This protein binds this small molecule.
Small molecule (SMILES): N[C@@H](Cc1c[nH]c2ccccc12)C(=O)O

Binding-site contacts:
Ligand atom CZ2 contacts residue PHE5 of chain 1.E at 3.7 Å (hydrophobic).
Ligand atom OXT contacts residue GLN9 of chain 1.E at 3.5 Å (h-bond).
Ligand atom CH2 contacts residue VAL141 of chain 1.E at 3.8 Å (hydrophobic).
Ligand atom CH2 contacts residue MET129 of chain 1.E at 3.8 Å (hydrophobic).
Ligand atom CZ3 contacts residue MET129 of chain 1.E at 3.5 Å (hydrophobic).
Ligand atom NE1 contacts residue HIS43 of chain 1.E at 3.6 Å.
Ligand atom O contacts residue AMP1 of chain 1.U at 3.1 Å (h-bond).
Ligand atom CZ3 contacts residue GLY7 of chain 1.E at 3.9 Å.
Ligand atom CB contacts residue GLY7 of chain 1.E at 3.7 Å.
Ligand atom CE3 contacts residue GLY7 of chain 1.E at 3.8 Å.
Ligand atom CZ2 contacts residue GLY7 of chain 1.E at 4.2 Å.
Ligand atom CH2 contacts residue ILE133 of chain 1.E at 3.6 Å (hydrophobic).
Ligand atom CD1 contacts residue HIS43 of chain 1.E at 3.4 Å.
Ligand atom CH2 contacts residue GLY7 of chain 1.E at 4.0 Å.
Ligand atom N contacts residue GLN147 of chain 1.E at 3.9 Å.
Ligand atom OXT contacts residue GLN147 of chain 1.E at 4.2 Å.
Ligand atom CZ3 contacts residue VAL141 of chain 1.E at 3.7 Å (hydrophobic).
Ligand atom NE1 contacts residue MET129 of chain 1.E at 3.8 Å.
Ligand atom CD2 contacts residue GLY7 of chain 1.E at 3.8 Å.
Ligand atom CE2 contacts residue GLY7 of chain 1.E at 3.9 Å.
Ligand atom CE2 contacts residue ASP132 of chain 1.E at 3.9 Å.
Ligand atom CE2 contacts residue MET129 of chain 1.E at 3.7 Å (hydrophobic).
Ligand atom CE3 contacts residue MET129 of chain 1.E at 3.4 Å (hydrophobic).
Ligand atom NE1 contacts residue ASP132 of chain 1.E at 2.8 Å (salt-bridge).
Ligand atom CZ3 contacts residue VAL143 of chain 1.E at 3.8 Å (hydrophobic).
Ligand atom CD2 contacts residue MET129 of chain 1.E at 3.6 Å (hydrophobic).
Ligand atom CZ2 contacts residue MET129 of chain 1.E at 3.8 Å (hydrophobic).
Ligand atom C contacts residue GLN147 of chain 1.E at 3.7 Å.
Ligand atom CZ2 contacts residue ILE133 of chain 1.E at 3.7 Å (hydrophobic).
Ligand atom CZ2 contacts residue ASP132 of chain 1.E at 4.0 Å.
Ligand atom CH2 contacts residue PHE5 of chain 1.E at 3.9 Å (hydrophobic).
Ligand atom CG contacts residue GLY7 of chain 1.E at 3.9 Å.
Ligand atom CE3 contacts residue VAL143 of chain 1.E at 4.1 Å (hydrophobic).
Ligand atom NE1 contacts residue VAL40 of chain 1.E at 3.7 Å.
Ligand atom CD1 contacts residue VAL40 of chain 1.E at 3.6 Å (hydrophobic).
Ligand atom O contacts residue GLN147 of chain 1.E at 3.5 Å (h-bond).
Ligand atom N contacts residue MET129 of chain 1.E at 3.6 Å (h-bond).
Ligand atom CD1 contacts residue ASP132 of chain 1.E at 3.7 Å.
Ligand atom CA contacts residue GLN147 of chain 1.E at 3.9 Å.
Ligand atom C contacts residue GLN9 of chain 1.E at 4.3 Å.

Sequence of chain 1.E:
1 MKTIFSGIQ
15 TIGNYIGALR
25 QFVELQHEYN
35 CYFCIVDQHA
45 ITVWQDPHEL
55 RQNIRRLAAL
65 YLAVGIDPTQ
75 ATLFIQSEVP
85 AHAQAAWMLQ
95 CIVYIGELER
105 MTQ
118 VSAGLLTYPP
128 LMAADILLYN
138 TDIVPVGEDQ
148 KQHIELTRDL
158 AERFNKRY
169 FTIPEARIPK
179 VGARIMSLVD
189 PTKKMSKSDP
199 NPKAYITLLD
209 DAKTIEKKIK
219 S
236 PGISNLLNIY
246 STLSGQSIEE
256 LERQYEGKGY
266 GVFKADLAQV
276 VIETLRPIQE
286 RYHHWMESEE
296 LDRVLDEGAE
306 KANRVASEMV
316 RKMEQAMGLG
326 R